A protein and the small-molecule ligand that binds it are described below.
Small molecule (SMILES): CC[C@H](NC)C(=O)N[C@@H]1C(=O)N2[C@@H](CC[C@@H]1CO)CC[C@H]2C(=O)N[C@@H](c1ccccc1)c1cn(CCCCc2ccc(CCCCn3cc([C@@H](NC(=O)[C@@H]4CC[C@@H]5CC[C@H](CO)[C@H](NC(=O)[C@H](CC)NC)C(=O)N54)c4ccccc4)nn3)cc2)nn1

Sequence of chain 1.C:
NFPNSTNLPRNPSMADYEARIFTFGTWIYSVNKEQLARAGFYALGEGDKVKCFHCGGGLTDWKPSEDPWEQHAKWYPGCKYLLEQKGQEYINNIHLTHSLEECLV

Sequence of chain 1.F:
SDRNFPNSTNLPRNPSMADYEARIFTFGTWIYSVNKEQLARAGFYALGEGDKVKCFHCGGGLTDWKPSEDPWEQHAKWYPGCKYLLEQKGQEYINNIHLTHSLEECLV

Binding-site contacts:
Ligand atom CB contacts residue THR68 of chain 1.C at 3.1 Å.
Ligand atom CBA contacts residue TYR84 of chain 1.C at 3.5 Å (hydrophobic).
Ligand atom CDB contacts residue GLY66 of chain 1.F at 3.4 Å.
Ligand atom OAI contacts residue THR68 of chain 1.C at 3.1 Å (h-bond).
Ligand atom N contacts residue GLU74 of chain 1.C at 2.9 Å (salt-bridge).
Ligand atom CBH contacts residue ASN9 of chain 1.F at 2.9 Å.
Ligand atom NCB contacts residue ASP69 of chain 1.F at 3.5 Å (salt-bridge).
Ligand atom OAF contacts residue TRP83 of chain 1.F at 3.4 Å (h-bond).
Ligand atom CAD contacts residue ASP69 of chain 1.F at 3.4 Å.
Ligand atom CAC contacts residue GLU74 of chain 1.C at 3.2 Å.
Ligand atom CAR contacts residue GLY66 of chain 1.F at 3.2 Å.
Ligand atom NCE contacts residue THR68 of chain 1.C at 3.1 Å (h-bond).
Ligand atom CAB contacts residue THR68 of chain 1.F at 3.3 Å.
Ligand atom NCC contacts residue GLY66 of chain 1.C at 2.9 Å (h-bond).
Ligand atom CAS contacts residue LEU67 of chain 1.C at 3.3 Å (hydrophobic).
Ligand atom CAO contacts residue GLY66 of chain 1.C at 3.5 Å.
Ligand atom CAY contacts residue P331 of chain 1.Y at 3.4 Å.
Ligand atom CCV contacts residue ASP69 of chain 1.F at 3.2 Å.
Ligand atom OAJ contacts residue THR68 of chain 1.F at 3.1 Å (h-bond).
Ligand atom NCF contacts residue THR68 of chain 1.F at 3.1 Å (h-bond).
Ligand atom CCY contacts residue GLY66 of chain 1.C at 3.3 Å.
Ligand atom CCZ contacts residue GLY66 of chain 1.F at 3.5 Å.
Ligand atom NCD contacts residue GLY66 of chain 1.F at 2.5 Å (h-bond).
Ligand atom CBE contacts residue TYR84 of chain 1.C at 3.5 Å (hydrophobic).
Ligand atom CCP contacts residue GLY66 of chain 1.F at 3.2 Å.
Ligand atom CBD contacts residue GLU74 of chain 1.F at 3.2 Å.
Ligand atom CCM contacts residue P331 of chain 1.Y at 3.5 Å.
Ligand atom CA contacts residue THR68 of chain 1.C at 3.5 Å.
Ligand atom O contacts residue TRP83 of chain 1.C at 3.3 Å (h-bond).
Ligand atom CB contacts residue ASP69 of chain 1.C at 3.5 Å.
Ligand atom CAS contacts residue GLY66 of chain 1.C at 3.3 Å.
Ligand atom NCB contacts residue GLU74 of chain 1.F at 2.8 Å (salt-bridge).
Ligand atom CAO contacts residue LEU67 of chain 1.C at 3.4 Å (hydrophobic).
Ligand atom CAV contacts residue GLY66 of chain 1.F at 3.4 Å.
Ligand atom OAF contacts residue GLN79 of chain 1.F at 3.4 Å (h-bond).
Ligand atom OAK contacts residue ASP69 of chain 1.C at 3.2 Å (salt-bridge).
Ligand atom CAU contacts residue THR68 of chain 1.F at 3.5 Å.
Ligand atom CAM contacts residue LEU52 of chain 1.C at 3.5 Å (hydrophobic).
Ligand atom CA contacts residue ASP69 of chain 1.C at 3.2 Å.
Ligand atom CCJ contacts residue GLY66 of chain 1.F at 3.4 Å.